Binding-site contacts:
Ligand atom P contacts residue SER51 of chain 20.C at 3.2 Å.
Ligand atom OP1 contacts residue SER52 of chain 20.C at 3.1 Å.
Ligand atom C6 contacts residue THR45 of chain 39.C at 3.4 Å.
Ligand atom OP1 contacts residue LYS89 of chain 20.C at 3.5 Å (salt-bridge).
Ligand atom C8 contacts residue LYS61 of chain 39.C at 3.6 Å.
Ligand atom O5' contacts residue LYS89 of chain 20.C at 3.2 Å (salt-bridge).
Ligand atom O5' contacts residue ARG49 of chain 20.C at 3.6 Å (salt-bridge).
Ligand atom OP1 contacts residue SER51 of chain 20.C at 2.7 Å (h-bond).
Ligand atom O3' contacts residue SER51 of chain 20.C at 3.3 Å (h-bond).
Ligand atom OP2 contacts residue SER51 of chain 20.C at 3.3 Å (h-bond).
Ligand atom O5' contacts residue LYS57 of chain 20.C at 2.8 Å (salt-bridge).
Ligand atom N1 contacts residue THR59 of chain 39.C at 3.4 Å.
Ligand atom OP2 contacts residue LYS57 of chain 20.C at 3.0 Å (salt-bridge).
Ligand atom OP2 contacts residue THR91 of chain 20.C at 3.7 Å.
Ligand atom OP2 contacts residue LYS89 of chain 20.C at 3.5 Å (salt-bridge).
Ligand atom C2 contacts residue SER47 of chain 39.C at 3.2 Å.
Ligand atom C6 contacts residue THR59 of chain 39.C at 3.5 Å.
Ligand atom OP1 contacts residue ASN55 of chain 20.C at 3.2 Å.
Ligand atom OP1 contacts residue LYS57 of chain 20.C at 2.9 Å.
Ligand atom C4' contacts residue ARG49 of chain 20.C at 3.6 Å.
Ligand atom OP2 contacts residue LYS57 of chain 20.C at 3.5 Å (salt-bridge).
Ligand atom C5' contacts residue ARG49 of chain 20.C at 2.6 Å.
Ligand atom O4' contacts residue LYS61 of chain 39.C at 3.7 Å.
Ligand atom P contacts residue ARG49 of chain 20.C at 3.7 Å.
Ligand atom N9 contacts residue LYS61 of chain 39.C at 3.8 Å.
Ligand atom P contacts residue LYS57 of chain 20.C at 3.1 Å.
Ligand atom OP1 contacts residue ARG49 of chain 20.C at 2.6 Å (salt-bridge).
Ligand atom N7 contacts residue TYR85 of chain 39.C at 3.8 Å.
Ligand atom C5 contacts residue THR45 of chain 39.C at 3.4 Å.
Ligand atom OP2 contacts residue TYR85 of chain 39.C at 2.6 Å (h-bond).
Ligand atom N6 contacts residue CYS46 of chain 39.C at 3.6 Å (h-bond).
Ligand atom N1 contacts residue SER47 of chain 39.C at 2.7 Å (h-bond).
Ligand atom OP1 contacts residue ASN55 of chain 20.C at 3.0 Å (h-bond).
Ligand atom N6 contacts residue THR45 of chain 39.C at 2.8 Å (h-bond).
Ligand atom N6 contacts residue THR59 of chain 39.C at 2.7 Å (h-bond).
Ligand atom N7 contacts residue THR45 of chain 39.C at 2.7 Å (h-bond).
Ligand atom OP2 contacts residue LYS43 of chain 39.C at 2.7 Å (salt-bridge).
Ligand atom N7 contacts residue LYS61 of chain 39.C at 3.4 Å.
Ligand atom O3' contacts residue ARG49 of chain 20.C at 3.6 Å (salt-bridge).
Ligand atom C5' contacts residue LYS57 of chain 20.C at 3.8 Å.

Sequence of chain 20.C:
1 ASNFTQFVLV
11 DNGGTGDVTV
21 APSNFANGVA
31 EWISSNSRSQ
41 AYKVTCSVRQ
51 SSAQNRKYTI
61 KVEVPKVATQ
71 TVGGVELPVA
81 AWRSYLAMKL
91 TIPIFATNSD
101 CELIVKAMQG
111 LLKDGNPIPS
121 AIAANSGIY

Sequence of chain 39.C:
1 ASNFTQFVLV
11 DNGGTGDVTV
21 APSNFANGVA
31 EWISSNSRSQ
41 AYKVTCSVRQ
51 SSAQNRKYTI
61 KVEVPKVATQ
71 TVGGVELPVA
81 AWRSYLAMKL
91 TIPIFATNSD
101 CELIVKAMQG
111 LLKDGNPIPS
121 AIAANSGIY

A small-molecule ligand and the protein it binds are described below.
Small molecule (SMILES): Nc1ccn([C@@H]2O[C@H](CO[P](=O)(O)O[C@H]3[C@@H](O)[C@H](n4cnc5c(N)ncnc54)O[C@@H]3CO[P](=O)(O)O[C@H]3[C@@H](O)[C@H](n4cnc5c(=O)nc(N)[nH]c54)O[C@@H]3CO[P](=O)(O)O[C@H]3[C@@H](O)[C@H](n4cnc5c(N)ncnc54)O[C@@H]3CO[P](=O)(O)O[C@H]3[C@@H](O)[C@H](n4cnc5c(N)ncnc54)O[C@@H]3CO[P](=O)(O)O[C@H]3[C@@H](O)[C@H](n4ccc(=O)[nH]c4=O)O[C@@H]3CO[P](=O)(O)O[C@H]3[C@@H](O)[C@H](n4ccc(N)nc4=O)O[C@@H]3CO[P](=O)(O)O[C@H]3[C@@H](O)[C@H](n4ccc(=O)[nH]c4=O)O[C@@H]3CO[P](=O)(O)O[C@H]3[C@@H](O)[C@H](n4cnc5c(=O)nc(N)[nH]c54)O[C@@H]3CO)[C@@H](O)[C@H]2O)c(=O)n1